Sequence of chain 1.C:
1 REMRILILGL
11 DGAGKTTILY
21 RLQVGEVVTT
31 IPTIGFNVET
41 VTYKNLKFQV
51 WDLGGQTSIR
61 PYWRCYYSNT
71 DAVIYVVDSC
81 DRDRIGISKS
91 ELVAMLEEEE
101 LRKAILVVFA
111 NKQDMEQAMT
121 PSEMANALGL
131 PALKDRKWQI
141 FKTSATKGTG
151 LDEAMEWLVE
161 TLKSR

Binding-site contacts:
Ligand atom O2A contacts residue THR30 of chain 1.C at 2.8 Å.
Ligand atom O6 contacts residue ASN111 of chain 1.C at 3.4 Å (h-bond).
Ligand atom N2 contacts residue ASP114 of chain 1.C at 3.0 Å (salt-bridge).
Ligand atom N3B contacts residue GLY12 of chain 1.C at 3.3 Å (h-bond).
Ligand atom PB contacts residue MG1 of chain 1.K at 3.6 Å.
Ligand atom O2G contacts residue MG1 of chain 1.K at 2.5 Å.
Ligand atom PA contacts residue THR17 of chain 1.C at 3.6 Å.
Ligand atom C6 contacts residue ASP114 of chain 1.C at 3.5 Å.
Ligand atom C5 contacts residue LYS112 of chain 1.C at 3.6 Å.
Ligand atom N1 contacts residue ASP114 of chain 1.C at 2.9 Å (salt-bridge).
Ligand atom O6 contacts residue LYS112 of chain 1.C at 3.4 Å.
Ligand atom C6 contacts residue LYS112 of chain 1.C at 3.4 Å.
Ligand atom O2A contacts residue MG1 of chain 1.K at 3.0 Å.
Ligand atom O5' contacts residue THR17 of chain 1.C at 3.6 Å (h-bond).
Ligand atom O1B contacts residue ALA13 of chain 1.C at 3.6 Å (h-bond).
Ligand atom O2B contacts residue MG1 of chain 1.K at 2.7 Å.
Ligand atom O6 contacts residue ALA145 of chain 1.C at 2.9 Å (h-bond).
Ligand atom O6 contacts residue ASP114 of chain 1.C at 3.3 Å (salt-bridge).
Ligand atom O3G contacts residue GLY55 of chain 1.C at 2.9 Å (h-bond).
Ligand atom O1B contacts residue GLY12 of chain 1.C at 3.6 Å (h-bond).
Ligand atom O3G contacts residue LYS15 of chain 1.C at 2.9 Å (salt-bridge).
Ligand atom O1A contacts residue THR17 of chain 1.C at 2.6 Å (h-bond).
Ligand atom PB contacts residue LYS15 of chain 1.C at 3.6 Å.
Ligand atom C8 contacts residue GLY14 of chain 1.C at 3.6 Å.
Ligand atom O2G contacts residue THR33 of chain 1.C at 2.8 Å (h-bond).
Ligand atom N1 contacts residue THR146 of chain 1.C at 3.3 Å (h-bond).
Ligand atom O2B contacts residue LYS15 of chain 1.C at 3.6 Å.
Ligand atom O2B contacts residue THR16 of chain 1.C at 2.9 Å (h-bond).
Ligand atom O3A contacts residue GLY14 of chain 1.C at 3.4 Å (h-bond).
Ligand atom O1B contacts residue GLY14 of chain 1.C at 3.0 Å (h-bond).
Ligand atom N7 contacts residue ASN111 of chain 1.C at 3.3 Å (h-bond).
Ligand atom N7 contacts residue ALA145 of chain 1.C at 3.5 Å.
Ligand atom N3B contacts residue MG1 of chain 1.K at 3.6 Å.
Ligand atom O2' contacts residue VAL28 of chain 1.C at 3.3 Å.
Ligand atom O6 contacts residue SER144 of chain 1.C at 3.5 Å.
Ligand atom O1B contacts residue LYS15 of chain 1.C at 3.0 Å (salt-bridge).
Ligand atom O4' contacts residue LYS112 of chain 1.C at 3.5 Å (salt-bridge).
Ligand atom O1A contacts residue GLY14 of chain 1.C at 3.4 Å.
Ligand atom O1A contacts residue THR16 of chain 1.C at 3.4 Å (h-bond).
Ligand atom O3G contacts residue GLY54 of chain 1.C at 3.5 Å.

The small molecule below binds the protein below.
Small molecule (SMILES): Nc1nc2c(ncn2[C@@H]2O[C@H](CO[P](=O)(O)O[P](=O)(O)NP(=O)(O)O)[C@@H](O)[C@H]2O)c(=O)[nH]1